The small molecule below binds the protein below.
Small molecule (SMILES): COc1cc(O)c2c(=O)cc(-c3ccc(O)c(O)c3)oc2c1

Sequence of chain 2.B:
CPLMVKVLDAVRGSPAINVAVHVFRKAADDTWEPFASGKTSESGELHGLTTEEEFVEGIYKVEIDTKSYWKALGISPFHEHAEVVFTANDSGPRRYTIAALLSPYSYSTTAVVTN

Binding-site contacts:
Ligand atom O05 contacts residue 6B51 of chain 2.E at 0.2 Å.
Ligand atom O14 contacts residue SER117 of chain 1.B at 2.8 Å (h-bond).
Ligand atom C13 contacts residue SER117 of chain 1.B at 3.5 Å.
Ligand atom C13 contacts residue 6B51 of chain 2.E at 0.1 Å.
Ligand atom O12 contacts residue LEU110 of chain 1.B at 3.6 Å.
Ligand atom C20 contacts residue 6B51 of chain 2.E at 1.3 Å.
Ligand atom C15 contacts residue 6B51 of chain 2.E at 0.1 Å.
Ligand atom C07 contacts residue LEU17 of chain 2.B at 3.2 Å (hydrophobic).
Ligand atom C20 contacts residue LYS15 of chain 1.B at 3.3 Å.
Ligand atom O12 contacts residue SER117 of chain 2.B at 2.9 Å (h-bond).
Ligand atom C21 contacts residue 6B51 of chain 2.E at 0.9 Å.
Ligand atom C11 contacts residue SER117 of chain 1.B at 3.5 Å.
Ligand atom O18 contacts residue THR106 of chain 2.B at 3.4 Å.
Ligand atom O22 contacts residue LYS15 of chain 2.B at 3.4 Å.
Ligand atom C02 contacts residue 6B51 of chain 2.E at 0.3 Å.
Ligand atom O22 contacts residue LYS15 of chain 1.B at 3.4 Å.
Ligand atom O01 contacts residue 6B51 of chain 2.E at 0.7 Å.
Ligand atom C08 contacts residue 6B51 of chain 2.E at 0.1 Å.
Ligand atom C04 contacts residue LEU17 of chain 1.B at 3.4 Å (hydrophobic).
Ligand atom C16 contacts residue 6B51 of chain 2.E at 0.7 Å.
Ligand atom C16 contacts residue LEU17 of chain 1.B at 3.2 Å (hydrophobic).
Ligand atom O12 contacts residue 6B51 of chain 2.E at 0.1 Å (h-bond).
Ligand atom C07 contacts residue 6B51 of chain 2.E at 0.2 Å.
Ligand atom C06 contacts residue 6B51 of chain 2.E at 0.2 Å.
Ligand atom C17 contacts residue 6B51 of chain 2.E at 1.1 Å.
Ligand atom C09 contacts residue 6B51 of chain 2.E at 0.1 Å.
Ligand atom C11 contacts residue SER117 of chain 2.B at 3.5 Å.
Ligand atom O22 contacts residue 6B51 of chain 2.E at 0.9 Å.
Ligand atom O14 contacts residue 6B51 of chain 2.E at 1.5 Å.
Ligand atom O05 contacts residue LEU17 of chain 1.B at 3.2 Å.
Ligand atom O12 contacts residue SER117 of chain 1.B at 2.8 Å (h-bond).
Ligand atom O14 contacts residue THR119 of chain 1.B at 3.0 Å (h-bond).
Ligand atom O18 contacts residue 6B51 of chain 2.E at 2.4 Å (h-bond).
Ligand atom C21 contacts residue LYS15 of chain 1.B at 3.4 Å.
Ligand atom C03 contacts residue 6B51 of chain 2.E at 0.5 Å.
Ligand atom C11 contacts residue 6B51 of chain 2.E at 0.1 Å.
Ligand atom C10 contacts residue SER117 of chain 2.B at 3.5 Å.
Ligand atom C04 contacts residue 6B51 of chain 2.E at 0.3 Å.
Ligand atom C19 contacts residue 6B51 of chain 2.E at 3.5 Å.
Ligand atom C10 contacts residue 6B51 of chain 2.E at 0.1 Å.

Sequence of chain 1.B:
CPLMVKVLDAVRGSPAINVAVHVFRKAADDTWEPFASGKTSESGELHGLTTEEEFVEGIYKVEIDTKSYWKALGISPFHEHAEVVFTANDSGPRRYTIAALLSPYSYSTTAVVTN